Sequence of chain 2.A:
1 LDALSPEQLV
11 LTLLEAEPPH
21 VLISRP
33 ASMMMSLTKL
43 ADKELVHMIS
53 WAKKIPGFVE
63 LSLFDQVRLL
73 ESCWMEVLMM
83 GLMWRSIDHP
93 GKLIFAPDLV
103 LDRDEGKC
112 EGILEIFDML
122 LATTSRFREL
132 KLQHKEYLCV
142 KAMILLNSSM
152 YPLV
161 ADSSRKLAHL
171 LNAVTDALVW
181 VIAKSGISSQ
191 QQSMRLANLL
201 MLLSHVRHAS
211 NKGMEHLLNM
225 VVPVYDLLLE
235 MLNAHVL

A small-molecule ligand and the protein it binds are described below.
Small molecule (SMILES): CCCC[C@@]12CCC(=O)C(Br)=C1c1ccc(O)cc1C2

Binding-site contacts:
Ligand atom C18 contacts residue LEU121 of chain 2.A at 4.2 Å (hydrophobic).
Ligand atom O13 contacts residue LEU80 of chain 2.A at 3.5 Å.
Ligand atom C20 contacts residue LEU121 of chain 2.A at 4.0 Å (hydrophobic).
Ligand atom C3 contacts residue ILE114 of chain 2.A at 4.3 Å (hydrophobic).
Ligand atom C16 contacts residue MET81 of chain 2.A at 4.1 Å (hydrophobic).
Ligand atom BR7 contacts residue LEU39 of chain 2.A at 3.9 Å.
Ligand atom C17 contacts residue LEU39 of chain 2.A at 3.8 Å (hydrophobic).
Ligand atom C2 contacts residue MET77 of chain 2.A at 3.8 Å (hydrophobic).
Ligand atom C19 contacts residue ILE114 of chain 2.A at 3.8 Å (hydrophobic).
Ligand atom C4 contacts residue MET77 of chain 2.A at 4.2 Å (hydrophobic).
Ligand atom C6 contacts residue MET77 of chain 2.A at 4.2 Å (hydrophobic).
Ligand atom C2 contacts residue MET81 of chain 2.A at 4.3 Å (hydrophobic).
Ligand atom C16 contacts residue MET77 of chain 2.A at 4.0 Å (hydrophobic).
Ligand atom C20 contacts residue ILE117 of chain 2.A at 3.6 Å (hydrophobic).
Ligand atom C12 contacts residue GLU46 of chain 2.A at 3.3 Å.
Ligand atom BR7 contacts residue THR40 of chain 2.A at 4.1 Å.
Ligand atom C20 contacts residue PHE118 of chain 2.A at 3.5 Å (hydrophobic).
Ligand atom C3 contacts residue GLY213 of chain 2.A at 4.3 Å.
Ligand atom C11 contacts residue LEU42 of chain 2.A at 4.2 Å (hydrophobic).
Ligand atom C12 contacts residue LEU80 of chain 2.A at 4.0 Å (hydrophobic).
Ligand atom C4 contacts residue MET36 of chain 2.A at 4.0 Å (hydrophobic).
Ligand atom C20 contacts residue ILE114 of chain 2.A at 3.8 Å (hydrophobic).
Ligand atom O13 contacts residue GLU46 of chain 2.A at 2.5 Å (salt-bridge).
Ligand atom C14 contacts residue LEU80 of chain 2.A at 4.3 Å (hydrophobic).
Ligand atom C11 contacts residue GLU46 of chain 2.A at 3.2 Å.
Ligand atom C2 contacts residue GLY213 of chain 2.A at 4.1 Å.
Ligand atom C11 contacts residue ALA43 of chain 2.A at 4.3 Å (hydrophobic).
Ligand atom O5 contacts residue HIS216 of chain 2.A at 4.1 Å.
Ligand atom C6 contacts residue LEU39 of chain 2.A at 4.3 Å (hydrophobic).
Ligand atom BR7 contacts residue LEU217 of chain 2.A at 4.3 Å.
Ligand atom C11 contacts residue LEU39 of chain 2.A at 4.2 Å (hydrophobic).
Ligand atom C10 contacts residue ALA43 of chain 2.A at 4.2 Å (hydrophobic).
Ligand atom C3 contacts residue HIS216 of chain 2.A at 4.2 Å.
Ligand atom C18 contacts residue ILE117 of chain 2.A at 4.3 Å (hydrophobic).
Ligand atom O5 contacts residue LEU217 of chain 2.A at 3.5 Å.
Ligand atom O5 contacts residue MET36 of chain 2.A at 3.2 Å.
Ligand atom C18 contacts residue PHE97 of chain 2.A at 4.1 Å (hydrophobic).
Ligand atom C19 contacts residue ILE117 of chain 2.A at 4.3 Å (hydrophobic).
Ligand atom C10 contacts residue LEU39 of chain 2.A at 3.7 Å (hydrophobic).
Ligand atom C15 contacts residue MET77 of chain 2.A at 4.2 Å (hydrophobic).